Sequence of chain 1.C:
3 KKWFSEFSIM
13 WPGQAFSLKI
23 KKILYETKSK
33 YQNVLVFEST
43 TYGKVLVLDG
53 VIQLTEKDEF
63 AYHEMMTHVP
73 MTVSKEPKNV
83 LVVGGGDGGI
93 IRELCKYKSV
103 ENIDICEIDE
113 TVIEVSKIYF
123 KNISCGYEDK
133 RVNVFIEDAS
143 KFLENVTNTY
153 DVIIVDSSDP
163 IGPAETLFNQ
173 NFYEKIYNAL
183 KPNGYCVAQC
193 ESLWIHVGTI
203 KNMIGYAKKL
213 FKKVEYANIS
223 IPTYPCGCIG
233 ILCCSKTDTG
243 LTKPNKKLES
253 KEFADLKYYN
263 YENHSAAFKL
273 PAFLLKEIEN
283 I

The small molecule below binds the protein below.
Small molecule (SMILES): NCCCCCc1nc2ccccc2[nH]1

Binding-site contacts:
Ligand atom N15 contacts residue TRP13 of chain 1.C at 3.7 Å.
Ligand atom N9 contacts residue GLN55 of chain 1.C at 3.5 Å (h-bond).
Ligand atom C6 contacts residue VAL114 of chain 1.C at 4.0 Å (hydrophobic).
Ligand atom C5 contacts residue ASP89 of chain 1.C at 4.0 Å.
Ligand atom C2 contacts residue ASP89 of chain 1.C at 3.7 Å.
Ligand atom C13 contacts residue ASP161 of chain 1.C at 3.9 Å.
Ligand atom C8 contacts residue GLN55 of chain 1.C at 3.5 Å.
Ligand atom C10 contacts residue TYR64 of chain 1.C at 3.5 Å (hydrophobic).
Ligand atom C14 contacts residue ASP161 of chain 1.C at 3.0 Å.
Ligand atom C7 contacts residue GLN55 of chain 1.C at 3.7 Å.
Ligand atom C3 contacts residue GLN55 of chain 1.C at 3.4 Å.
Ligand atom C10 contacts residue TYR226 of chain 1.C at 3.4 Å (hydrophobic).
Ligand atom C4 contacts residue GLN55 of chain 1.C at 4.0 Å.
Ligand atom N9 contacts residue SER160 of chain 1.C at 3.6 Å (h-bond).
Ligand atom C8 contacts residue SER159 of chain 1.C at 3.6 Å.
Ligand atom C3 contacts residue SER160 of chain 1.C at 3.8 Å.
Ligand atom N9 contacts residue SER159 of chain 1.C at 3.0 Å (h-bond).
Ligand atom C10 contacts residue ASP158 of chain 1.C at 3.5 Å.
Ligand atom C5 contacts residue GLU109 of chain 1.C at 3.9 Å.
Ligand atom C8 contacts residue ASP158 of chain 1.C at 3.3 Å.
Ligand atom N1 contacts residue ASP158 of chain 1.C at 3.9 Å.
Ligand atom C7 contacts residue ASP89 of chain 1.C at 3.0 Å.
Ligand atom C2 contacts residue GLN55 of chain 1.C at 3.3 Å.
Ligand atom C13 contacts residue TYR226 of chain 1.C at 3.6 Å (hydrophobic).
Ligand atom C3 contacts residue ASP158 of chain 1.C at 3.7 Å.
Ligand atom C6 contacts residue ASP89 of chain 1.C at 3.1 Å.
Ligand atom N9 contacts residue ASP158 of chain 1.C at 3.1 Å (salt-bridge).
Ligand atom N15 contacts residue PRO227 of chain 1.C at 3.6 Å.
Ligand atom C5 contacts residue GLY88 of chain 1.C at 3.7 Å.
Ligand atom N15 contacts residue ASP161 of chain 1.C at 3.0 Å (salt-bridge).
Ligand atom C14 contacts residue ILE231 of chain 1.C at 3.8 Å (hydrophobic).
Ligand atom C4 contacts residue ASP158 of chain 1.C at 3.5 Å.
Ligand atom N1 contacts residue GLN55 of chain 1.C at 3.1 Å (h-bond).
Ligand atom C13 contacts residue ILE54 of chain 1.C at 3.9 Å (hydrophobic).
Ligand atom C4 contacts residue SER160 of chain 1.C at 3.7 Å.
Ligand atom C11 contacts residue TYR226 of chain 1.C at 3.4 Å (hydrophobic).
Ligand atom C4 contacts residue GLY87 of chain 1.C at 3.8 Å.
Ligand atom C5 contacts residue GLY87 of chain 1.C at 3.9 Å.
Ligand atom N15 contacts residue VAL53 of chain 1.C at 3.8 Å.
Ligand atom C10 contacts residue SER159 of chain 1.C at 3.6 Å.